Binding-site contacts:
Ligand atom C5 contacts residue TYR74 of chain 1.A at 3.6 Å (hydrophobic).
Ligand atom C14 contacts residue ALA44 of chain 1.A at 3.9 Å (hydrophobic).
Ligand atom O1 contacts residue HIS60 of chain 1.A at 2.6 Å (h-bond).
Ligand atom F contacts residue TYR48 of chain 1.A at 3.6 Å.
Ligand atom C6 contacts residue TYR48 of chain 1.A at 3.6 Å (hydrophobic).
Ligand atom F3 contacts residue SER71 of chain 1.A at 3.2 Å.
Ligand atom F1 contacts residue PHE11 of chain 1.A at 3.2 Å.
Ligand atom F contacts residue MET76 of chain 1.A at 3.4 Å.
Ligand atom O contacts residue ALA44 of chain 1.A at 3.2 Å.
Ligand atom O1 contacts residue MET19 of chain 1.A at 3.3 Å.
Ligand atom C2 contacts residue THR88 of chain 1.A at 3.5 Å.
Ligand atom C8 contacts residue ASN108 of chain 1.A at 3.6 Å.
Ligand atom C14 contacts residue HIS15 of chain 1.A at 3.5 Å.
Ligand atom F4 contacts residue SER59 of chain 1.A at 3.8 Å.
Ligand atom C6 contacts residue ALA44 of chain 1.A at 3.5 Å (hydrophobic).
Ligand atom F3 contacts residue SER59 of chain 1.A at 3.8 Å.
Ligand atom C contacts residue TYR48 of chain 1.A at 3.3 Å (hydrophobic).
Ligand atom F contacts residue TYR74 of chain 1.A at 3.6 Å.
Ligand atom C10 contacts residue ILE104 of chain 1.A at 3.8 Å (hydrophobic).
Ligand atom C4 contacts residue MET76 of chain 1.A at 3.6 Å (hydrophobic).
Ligand atom C7 contacts residue ALA44 of chain 1.A at 3.7 Å (hydrophobic).
Ligand atom C8 contacts residue SER13 of chain 1.A at 3.6 Å.
Ligand atom C11 contacts residue HIS60 of chain 1.A at 3.6 Å.
Ligand atom O contacts residue HIS15 of chain 1.A at 3.5 Å.
Ligand atom O contacts residue TYR48 of chain 1.A at 3.7 Å.
Ligand atom C9 contacts residue TYR74 of chain 1.A at 3.7 Å (hydrophobic).
Ligand atom F2 contacts residue LEU63 of chain 1.A at 3.3 Å.
Ligand atom F1 contacts residue SER13 of chain 1.A at 3.8 Å.
Ligand atom C4 contacts residue TYR74 of chain 1.A at 3.6 Å (hydrophobic).
Ligand atom C13 contacts residue CYS106 of chain 1.A at 3.7 Å (hydrophobic).
Ligand atom C13 contacts residue TYR48 of chain 1.A at 3.7 Å (hydrophobic).
Ligand atom C1 contacts residue TYR48 of chain 1.A at 3.4 Å (hydrophobic).
Ligand atom C2 contacts residue MET56 of chain 1.A at 3.5 Å (hydrophobic).
Ligand atom C6 contacts residue TYR74 of chain 1.A at 3.8 Å (hydrophobic).
Ligand atom F2 contacts residue VAL69 of chain 1.A at 3.3 Å.
Ligand atom C9 contacts residue ASN108 of chain 1.A at 3.7 Å.
Ligand atom F3 contacts residue MET56 of chain 1.A at 3.6 Å.
Ligand atom F1 contacts residue ASN108 of chain 1.A at 3.1 Å.
Ligand atom C11 contacts residue LEU63 of chain 1.A at 3.7 Å (hydrophobic).
Ligand atom C1 contacts residue TYR74 of chain 1.A at 3.5 Å (hydrophobic).

Sequence of chain 1.A:
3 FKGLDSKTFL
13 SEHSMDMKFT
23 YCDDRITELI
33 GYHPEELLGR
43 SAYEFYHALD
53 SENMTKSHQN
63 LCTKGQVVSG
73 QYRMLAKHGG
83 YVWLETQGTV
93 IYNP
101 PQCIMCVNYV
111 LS

The small molecule below binds the protein below.
Small molecule (SMILES): O[C@@H]1CCc2c(Oc3cc(F)cc(F)c3)ccc(C(F)(F)F)c21